Binding-site contacts:
Ligand atom C4 contacts residue ASN471 of chain 1.C at 4.1 Å.
Ligand atom O5 contacts residue ASN471 of chain 1.C at 2.4 Å (h-bond).
Ligand atom C1 contacts residue ASN471 of chain 1.C at 1.4 Å.
Ligand atom C8 contacts residue ASN471 of chain 1.C at 4.4 Å.
Ligand atom C5 contacts residue ASN471 of chain 1.C at 3.7 Å.
Ligand atom C7 contacts residue ASN471 of chain 1.C at 3.2 Å.
Ligand atom O6 contacts residue ASN471 of chain 1.C at 4.5 Å.
Ligand atom C3 contacts residue ASN471 of chain 1.C at 3.8 Å.
Ligand atom O7 contacts residue ASN471 of chain 1.C at 2.9 Å (h-bond).
Ligand atom C2 contacts residue ASN471 of chain 1.C at 2.4 Å.
Ligand atom N2 contacts residue ASN471 of chain 1.C at 3.0 Å (h-bond).

The small molecule below binds the protein below.
Small molecule (SMILES): CC(=O)N[C@@H]1[C@@H](O)[C@H](O)[C@@H](CO)O[C@H]1O

Sequence of chain 1.C:
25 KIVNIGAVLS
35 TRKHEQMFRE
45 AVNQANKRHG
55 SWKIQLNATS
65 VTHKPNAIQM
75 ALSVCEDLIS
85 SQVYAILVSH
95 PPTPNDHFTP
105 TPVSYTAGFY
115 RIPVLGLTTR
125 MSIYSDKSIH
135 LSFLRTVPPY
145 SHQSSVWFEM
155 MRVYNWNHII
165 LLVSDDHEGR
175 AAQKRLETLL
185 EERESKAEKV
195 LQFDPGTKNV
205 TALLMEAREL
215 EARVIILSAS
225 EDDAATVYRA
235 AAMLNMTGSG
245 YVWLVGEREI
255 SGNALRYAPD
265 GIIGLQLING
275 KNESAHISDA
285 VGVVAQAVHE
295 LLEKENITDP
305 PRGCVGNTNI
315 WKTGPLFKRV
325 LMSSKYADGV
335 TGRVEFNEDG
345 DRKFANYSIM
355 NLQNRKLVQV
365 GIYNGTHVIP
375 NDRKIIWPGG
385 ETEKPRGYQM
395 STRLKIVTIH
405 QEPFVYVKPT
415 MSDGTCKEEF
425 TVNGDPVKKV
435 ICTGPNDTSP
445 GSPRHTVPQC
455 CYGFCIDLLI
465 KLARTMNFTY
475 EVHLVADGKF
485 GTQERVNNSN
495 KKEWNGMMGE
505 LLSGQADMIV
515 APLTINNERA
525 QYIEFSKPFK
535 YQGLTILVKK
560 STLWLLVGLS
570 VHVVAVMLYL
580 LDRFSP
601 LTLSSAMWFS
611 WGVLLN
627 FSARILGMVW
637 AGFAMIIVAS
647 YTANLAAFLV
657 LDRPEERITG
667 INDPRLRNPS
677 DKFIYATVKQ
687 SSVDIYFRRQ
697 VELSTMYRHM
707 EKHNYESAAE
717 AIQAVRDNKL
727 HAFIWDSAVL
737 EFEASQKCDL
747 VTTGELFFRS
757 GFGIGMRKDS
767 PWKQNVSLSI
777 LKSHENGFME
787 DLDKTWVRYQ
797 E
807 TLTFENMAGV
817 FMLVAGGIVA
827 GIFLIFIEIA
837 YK